Binding-site contacts:
Ligand atom C31 contacts residue MET22 of chain 1.L at 3.7 Å (hydrophobic).
Ligand atom C02 contacts residue SER21 of chain 1.L at 3.6 Å.
Ligand atom C39 contacts residue SER157 of chain 1.M at 3.3 Å.
Ligand atom C31 contacts residue PHE135 of chain 1.M at 3.4 Å (hydrophobic).
Ligand atom C27 contacts residue ARG128 of chain 1.M at 3.7 Å.
Ligand atom C40 contacts residue SER157 of chain 1.M at 3.3 Å.
Ligand atom C13 contacts residue SER21 of chain 1.L at 3.5 Å.
Ligand atom C39 contacts residue ALA20 of chain 1.L at 3.7 Å (hydrophobic).
Ligand atom C42 contacts residue SER157 of chain 1.M at 3.5 Å.
Ligand atom C08 contacts residue THR1 of chain 1.L at 3.2 Å.
Ligand atom C40 contacts residue CYS159 of chain 1.M at 3.7 Å (hydrophobic).
Ligand atom C08 contacts residue MET45 of chain 1.L at 3.8 Å (hydrophobic).
Ligand atom C11 contacts residue ALA20 of chain 1.L at 3.8 Å (hydrophobic).
Ligand atom O34 contacts residue SER154 of chain 1.M at 3.1 Å (h-bond).
Ligand atom O41 contacts residue CYS159 of chain 1.M at 3.7 Å.
Ligand atom O12 contacts residue SER21 of chain 1.L at 2.9 Å (h-bond).
Ligand atom N03 contacts residue SER21 of chain 1.L at 2.8 Å (h-bond).
Ligand atom C07 contacts residue GLY47 of chain 1.L at 3.8 Å.
Ligand atom C04 contacts residue GLY47 of chain 1.L at 3.5 Å.
Ligand atom N14 contacts residue ASP153 of chain 1.M at 3.0 Å (salt-bridge).
Ligand atom C25 contacts residue SER21 of chain 1.L at 3.6 Å.
Ligand atom C43 contacts residue SER157 of chain 1.M at 3.4 Å.
Ligand atom C11 contacts residue ARG19 of chain 1.L at 3.7 Å.
Ligand atom C08 contacts residue GLY47 of chain 1.L at 3.6 Å.
Ligand atom O12 contacts residue ALA20 of chain 1.L at 3.2 Å.
Ligand atom C04 contacts residue SER21 of chain 1.L at 3.7 Å.
Ligand atom O41 contacts residue ASN151 of chain 1.M at 3.8 Å.
Ligand atom N06 contacts residue GLY47 of chain 1.L at 2.8 Å (h-bond).
Ligand atom O21 contacts residue CYS96 of chain 1.L at 3.8 Å.
Ligand atom C32 contacts residue MET22 of chain 1.L at 3.8 Å (hydrophobic).
Ligand atom O34 contacts residue ASP153 of chain 1.M at 3.2 Å.
Ligand atom C05 contacts residue GLY47 of chain 1.L at 3.6 Å.
Ligand atom C36 contacts residue ASP153 of chain 1.M at 3.6 Å.
Ligand atom C42 contacts residue ASN151 of chain 1.M at 3.5 Å.
Ligand atom C09 contacts residue MET45 of chain 1.L at 3.8 Å (hydrophobic).
Ligand atom N38 contacts residue SER27 of chain 1.L at 3.5 Å (h-bond).
Ligand atom O01 contacts residue ALA49 of chain 1.L at 3.0 Å (h-bond).
Ligand atom C07 contacts residue THR1 of chain 1.L at 3.2 Å.
Ligand atom O21 contacts residue GLY48 of chain 1.L at 3.6 Å.
Ligand atom C30 contacts residue MET22 of chain 1.L at 3.6 Å (hydrophobic).

Sequence of chain 1.M:
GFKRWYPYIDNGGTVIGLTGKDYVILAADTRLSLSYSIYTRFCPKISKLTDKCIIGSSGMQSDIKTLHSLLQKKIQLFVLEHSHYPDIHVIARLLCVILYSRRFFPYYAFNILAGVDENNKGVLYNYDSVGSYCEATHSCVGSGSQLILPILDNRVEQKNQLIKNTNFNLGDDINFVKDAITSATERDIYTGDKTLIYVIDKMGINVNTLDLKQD

Sequence of chain 1.L:
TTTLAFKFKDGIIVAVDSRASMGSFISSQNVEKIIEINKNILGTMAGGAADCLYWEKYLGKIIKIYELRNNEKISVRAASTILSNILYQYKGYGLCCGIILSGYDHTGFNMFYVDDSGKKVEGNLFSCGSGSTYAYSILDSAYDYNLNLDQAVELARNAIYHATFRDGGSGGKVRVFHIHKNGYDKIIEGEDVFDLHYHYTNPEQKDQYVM

This small molecule binds to this protein.
Small molecule (SMILES): O=C(NC1CCCC1)[C@@H]1CCCCOc2cccc(c2)C[C@H](N2CCCC2=O)C(=O)N[C@@H](CCN2CCOCC2)C(=O)N1